Sequence of chain 2.F:
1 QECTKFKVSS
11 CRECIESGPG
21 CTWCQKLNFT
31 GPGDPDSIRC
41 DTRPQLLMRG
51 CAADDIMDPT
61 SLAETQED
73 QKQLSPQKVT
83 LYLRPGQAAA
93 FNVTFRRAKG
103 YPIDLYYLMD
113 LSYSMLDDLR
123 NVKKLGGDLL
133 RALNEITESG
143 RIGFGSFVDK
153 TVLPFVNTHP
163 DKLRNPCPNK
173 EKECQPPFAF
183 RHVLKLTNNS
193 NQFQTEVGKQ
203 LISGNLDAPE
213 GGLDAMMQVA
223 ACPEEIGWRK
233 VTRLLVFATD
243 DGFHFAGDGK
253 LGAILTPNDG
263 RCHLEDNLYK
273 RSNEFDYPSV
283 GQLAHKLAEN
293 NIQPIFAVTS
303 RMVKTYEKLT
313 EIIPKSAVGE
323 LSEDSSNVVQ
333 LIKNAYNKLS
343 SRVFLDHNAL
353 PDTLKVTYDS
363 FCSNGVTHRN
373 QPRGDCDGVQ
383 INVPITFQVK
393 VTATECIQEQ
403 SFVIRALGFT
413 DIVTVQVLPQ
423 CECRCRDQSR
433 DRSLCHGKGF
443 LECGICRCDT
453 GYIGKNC

Binding-site contacts:
Ligand atom N2 contacts residue ASN94 of chain 2.F at 2.8 Å (h-bond).
Ligand atom O3 contacts residue GLN390 of chain 2.F at 4.1 Å.
Ligand atom C1 contacts residue GLN390 of chain 2.F at 4.3 Å.
Ligand atom C2 contacts residue ASN94 of chain 2.F at 2.5 Å.
Ligand atom O5 contacts residue THR388 of chain 2.F at 4.2 Å.
Ligand atom C4 contacts residue ASN94 of chain 2.F at 4.3 Å.
Ligand atom C1 contacts residue THR388 of chain 2.F at 4.4 Å.
Ligand atom C6 contacts residue PHE363 of chain 2.F at 4.3 Å (hydrophobic).
Ligand atom C5 contacts residue PHE363 of chain 2.F at 4.2 Å (hydrophobic).
Ligand atom C8 contacts residue PHE93 of chain 2.F at 4.2 Å (hydrophobic).
Ligand atom N2 contacts residue GLN390 of chain 2.F at 3.2 Å (h-bond).
Ligand atom O5 contacts residue ASN94 of chain 2.F at 2.4 Å (h-bond).
Ligand atom C1 contacts residue ASN94 of chain 2.F at 1.4 Å.
Ligand atom C7 contacts residue GLN390 of chain 2.F at 3.9 Å.
Ligand atom C3 contacts residue ASN94 of chain 2.F at 3.8 Å.
Ligand atom C3 contacts residue GLN390 of chain 2.F at 3.6 Å.
Ligand atom C8 contacts residue GLN390 of chain 2.F at 3.9 Å.
Ligand atom C2 contacts residue GLN390 of chain 2.F at 3.9 Å.
Ligand atom C8 contacts residue ALA92 of chain 2.F at 3.8 Å (hydrophobic).
Ligand atom C7 contacts residue ASN94 of chain 2.F at 3.9 Å.
Ligand atom C5 contacts residue ASN94 of chain 2.F at 3.7 Å.

The protein below binds the small molecule below.
Small molecule (SMILES): CC(=O)N[C@@H]1[C@@H](O)[C@H](O)[C@@H](CO)O[C@H]1O